Binding-site contacts:
Ligand atom PG contacts residue MG1 of chain 1.C at 3.2 Å.
Ligand atom O2G contacts residue MG1 of chain 1.C at 2.0 Å.
Ligand atom N3B contacts residue GLY13 of chain 1.A at 3.1 Å (h-bond).
Ligand atom O3G contacts residue GLY12 of chain 1.A at 3.4 Å.
Ligand atom O2B contacts residue MG1 of chain 1.C at 2.1 Å.
Ligand atom O6 contacts residue ASP119 of chain 1.A at 3.4 Å (salt-bridge).
Ligand atom O1B contacts residue GLY13 of chain 1.A at 3.5 Å (h-bond).
Ligand atom O6 contacts residue LYS117 of chain 1.A at 3.3 Å.
Ligand atom O1B contacts residue VAL14 of chain 1.A at 3.3 Å (h-bond).
Ligand atom O1A contacts residue SER17 of chain 1.A at 3.3 Å (h-bond).
Ligand atom O2A contacts residue TYR32 of chain 1.A at 3.4 Å.
Ligand atom C8 contacts residue GLY15 of chain 1.A at 3.5 Å.
Ligand atom O1B contacts residue LYS16 of chain 1.A at 2.8 Å (salt-bridge).
Ligand atom O3G contacts residue LYS16 of chain 1.A at 2.6 Å (salt-bridge).
Ligand atom O6 contacts residue ASN116 of chain 1.A at 3.4 Å (h-bond).
Ligand atom C2' contacts residue VAL29 of chain 1.A at 3.4 Å (hydrophobic).
Ligand atom O1B contacts residue GLY15 of chain 1.A at 3.1 Å (h-bond).
Ligand atom O3' contacts residue ASP30 of chain 1.A at 2.8 Å (salt-bridge).
Ligand atom N2 contacts residue LEU120 of chain 1.A at 3.5 Å.
Ligand atom N3B contacts residue MG1 of chain 1.C at 3.3 Å.
Ligand atom O2' contacts residue VAL29 of chain 1.A at 2.6 Å (h-bond).
Ligand atom N3B contacts residue TYR32 of chain 1.A at 3.5 Å.
Ligand atom PB contacts residue MG1 of chain 1.C at 3.2 Å.
Ligand atom N1 contacts residue ASP119 of chain 1.A at 2.8 Å (salt-bridge).
Ligand atom O2' contacts residue ASP30 of chain 1.A at 3.1 Å (salt-bridge).
Ligand atom N2 contacts residue ASP119 of chain 1.A at 3.0 Å (salt-bridge).
Ligand atom O3A contacts residue GLY15 of chain 1.A at 3.2 Å (h-bond).
Ligand atom O3G contacts residue GLY60 of chain 1.A at 2.8 Å (h-bond).
Ligand atom O2B contacts residue SER17 of chain 1.A at 2.9 Å (h-bond).
Ligand atom C3' contacts residue GLU31 of chain 1.A at 3.4 Å.
Ligand atom O6 contacts residue ALA146 of chain 1.A at 2.8 Å (h-bond).
Ligand atom O1G contacts residue TYR32 of chain 1.A at 2.7 Å (h-bond).
Ligand atom O6 contacts residue SER145 of chain 1.A at 3.4 Å.
Ligand atom O2' contacts residue PHE28 of chain 1.A at 3.2 Å.
Ligand atom O4' contacts residue LYS117 of chain 1.A at 3.2 Å (salt-bridge).
Ligand atom O1A contacts residue GLY15 of chain 1.A at 3.3 Å.
Ligand atom O2G contacts residue THR35 of chain 1.A at 2.9 Å (h-bond).
Ligand atom O1G contacts residue PRO34 of chain 1.A at 3.4 Å.
Ligand atom N7 contacts residue ASN116 of chain 1.A at 3.1 Å (h-bond).
Ligand atom O1A contacts residue ALA18 of chain 1.A at 2.9 Å (h-bond).

This small molecule binds to this protein.
Small molecule (SMILES): Nc1nc2c(ncn2[C@@H]2O[C@H](CO[P](=O)(O)O[P](=O)(O)NP(=O)(O)O)[C@@H](O)[C@H]2O)c(=O)[nH]1

Sequence of chain 1.A:
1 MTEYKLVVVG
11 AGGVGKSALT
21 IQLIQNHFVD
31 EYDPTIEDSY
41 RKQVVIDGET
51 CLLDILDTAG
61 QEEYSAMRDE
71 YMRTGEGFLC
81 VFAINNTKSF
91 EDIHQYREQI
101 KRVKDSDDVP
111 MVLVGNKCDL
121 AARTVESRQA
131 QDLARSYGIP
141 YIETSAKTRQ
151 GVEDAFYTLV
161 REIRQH